This small molecule binds to this protein.
Small molecule (SMILES): NC(=O)c1ccnc(-c2cc([C@H]3C[C@@H]4CC[C@H]3N4)cnc2F)c1

Sequence of chain 1.J:
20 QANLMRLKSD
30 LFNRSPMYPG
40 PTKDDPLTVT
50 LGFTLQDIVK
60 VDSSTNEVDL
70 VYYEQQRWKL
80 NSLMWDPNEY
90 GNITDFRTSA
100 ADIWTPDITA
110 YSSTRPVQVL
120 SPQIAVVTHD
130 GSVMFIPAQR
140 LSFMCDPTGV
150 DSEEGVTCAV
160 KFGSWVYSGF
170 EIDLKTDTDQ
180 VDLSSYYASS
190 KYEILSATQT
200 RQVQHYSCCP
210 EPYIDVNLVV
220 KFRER

Sequence of chain 1.I:
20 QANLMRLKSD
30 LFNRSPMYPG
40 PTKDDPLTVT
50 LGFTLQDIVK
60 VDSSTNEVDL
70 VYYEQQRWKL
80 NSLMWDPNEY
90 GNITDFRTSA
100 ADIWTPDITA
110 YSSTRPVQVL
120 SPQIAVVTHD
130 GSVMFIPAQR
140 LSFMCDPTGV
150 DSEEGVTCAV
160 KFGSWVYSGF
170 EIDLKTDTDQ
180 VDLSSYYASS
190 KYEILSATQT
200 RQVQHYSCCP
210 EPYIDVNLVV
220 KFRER

Binding-site contacts:
Ligand atom C8 contacts residue TRP164 of chain 1.I at 3.3 Å (hydrophobic).
Ligand atom C1 contacts residue ARG96 of chain 1.J at 3.7 Å.
Ligand atom C15 contacts residue TYR72 of chain 1.J at 3.7 Å (hydrophobic).
Ligand atom N2 contacts residue ILE135 of chain 1.J at 3.7 Å.
Ligand atom C7 contacts residue TYR212 of chain 1.I at 3.2 Å (hydrophobic).
Ligand atom C6 contacts residue TYR212 of chain 1.I at 3.5 Å (hydrophobic).
Ligand atom C3 contacts residue VAL125 of chain 1.J at 3.9 Å (hydrophobic).
Ligand atom N contacts residue CYS208 of chain 1.I at 3.5 Å (h-bond).
Ligand atom C2 contacts residue TYR212 of chain 1.I at 3.5 Å (hydrophobic).
Ligand atom N3 contacts residue TRP164 of chain 1.I at 2.8 Å (h-bond).
Ligand atom C9 contacts residue ILE135 of chain 1.J at 3.5 Å (hydrophobic).
Ligand atom O contacts residue VAL125 of chain 1.J at 3.5 Å.
Ligand atom C15 contacts residue TRP164 of chain 1.I at 3.8 Å (hydrophobic).
Ligand atom C12 contacts residue CYS207 of chain 1.I at 3.9 Å (hydrophobic).
Ligand atom C12 contacts residue TYR212 of chain 1.I at 3.6 Å (hydrophobic).
Ligand atom C1 contacts residue CYS208 of chain 1.I at 3.6 Å (hydrophobic).
Ligand atom C16 contacts residue TRP164 of chain 1.I at 3.5 Å (hydrophobic).
Ligand atom C8 contacts residue ILE135 of chain 1.J at 3.7 Å (hydrophobic).
Ligand atom C14 contacts residue TYR205 of chain 1.I at 3.5 Å (hydrophobic).
Ligand atom C13 contacts residue TYR205 of chain 1.I at 3.7 Å (hydrophobic).
Ligand atom C contacts residue EDO1 of chain 1.BC at 3.8 Å.
Ligand atom O contacts residue MET133 of chain 1.J at 3.4 Å.
Ligand atom C2 contacts residue CYS208 of chain 1.I at 3.6 Å (hydrophobic).
Ligand atom C contacts residue GLU210 of chain 1.I at 3.8 Å.
Ligand atom C5 contacts residue MET133 of chain 1.J at 3.8 Å (hydrophobic).
Ligand atom C1 contacts residue TYR212 of chain 1.I at 3.6 Å (hydrophobic).
Ligand atom C9 contacts residue TRP164 of chain 1.I at 3.4 Å (hydrophobic).
Ligand atom N1 contacts residue EDO1 of chain 1.BC at 3.3 Å (h-bond).
Ligand atom F contacts residue VAL125 of chain 1.J at 3.2 Å.
Ligand atom C3 contacts residue MET133 of chain 1.J at 3.5 Å (hydrophobic).
Ligand atom C1 contacts residue GLU210 of chain 1.I at 3.7 Å.
Ligand atom C7 contacts residue CYS208 of chain 1.I at 3.8 Å (hydrophobic).
Ligand atom C5 contacts residue VAL125 of chain 1.J at 3.7 Å (hydrophobic).
Ligand atom C13 contacts residue TYR110 of chain 1.I at 3.4 Å (hydrophobic).
Ligand atom N contacts residue TYR212 of chain 1.I at 2.7 Å (h-bond).
Ligand atom C4 contacts residue MET133 of chain 1.J at 3.8 Å (hydrophobic).
Ligand atom N3 contacts residue TYR110 of chain 1.I at 3.1 Å (h-bond).
Ligand atom C7 contacts residue CYS207 of chain 1.I at 3.8 Å (hydrophobic).
Ligand atom C11 contacts residue TRP164 of chain 1.I at 3.7 Å (hydrophobic).
Ligand atom N2 contacts residue VAL165 of chain 1.I at 3.8 Å.